A small-molecule ligand and the protein it binds are described below.
Small molecule (SMILES): CC(C)=CCOP(=O)(O)O

Sequence of chain 1.C:
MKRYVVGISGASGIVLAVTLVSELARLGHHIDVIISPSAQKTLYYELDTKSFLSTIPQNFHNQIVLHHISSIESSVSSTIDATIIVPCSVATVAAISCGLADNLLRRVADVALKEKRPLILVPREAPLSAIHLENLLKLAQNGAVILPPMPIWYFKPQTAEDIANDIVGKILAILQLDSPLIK

Sequence of chain 1.L:
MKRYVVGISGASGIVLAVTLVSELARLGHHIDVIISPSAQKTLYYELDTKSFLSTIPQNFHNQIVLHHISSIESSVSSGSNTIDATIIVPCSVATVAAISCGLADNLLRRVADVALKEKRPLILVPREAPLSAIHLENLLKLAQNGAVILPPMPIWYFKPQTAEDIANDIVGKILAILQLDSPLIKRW

Binding-site contacts:
Ligand atom OAC contacts residue SER78 of chain 1.C at 3.8 Å.
Ligand atom CAB contacts residue TRP188 of chain 1.I at 3.8 Å (hydrophobic).
Ligand atom OAC contacts residue GLU118 of chain 1.C at 4.2 Å.
Ligand atom CAF contacts residue ARG110 of chain 1.C at 3.7 Å.
Ligand atom OAH contacts residue TYR157 of chain 1.I at 3.4 Å (h-bond).
Ligand atom CAI contacts residue SER78 of chain 1.C at 3.8 Å.
Ligand atom CAG contacts residue ARG110 of chain 1.C at 3.9 Å.
Ligand atom CAI contacts residue SER77 of chain 1.C at 4.2 Å.
Ligand atom CAA contacts residue SER77 of chain 1.C at 3.6 Å.
Ligand atom CAF contacts residue SER77 of chain 1.C at 3.7 Å.
Ligand atom PAJ contacts residue GLU128 of chain 1.L at 3.9 Å.
Ligand atom OAE contacts residue TYR157 of chain 1.I at 3.0 Å (h-bond).
Ligand atom PAJ contacts residue ARG110 of chain 1.C at 4.2 Å.
Ligand atom CAG contacts residue FMN1 of chain 1.HA at 3.7 Å.
Ligand atom OAH contacts residue SER78 of chain 1.C at 3.0 Å (h-bond).
Ligand atom CAG contacts residue TYR157 of chain 1.I at 3.8 Å (hydrophobic).
Ligand atom CAA contacts residue TRP188 of chain 1.I at 4.0 Å (hydrophobic).
Ligand atom OAC contacts residue LYS117 of chain 1.C at 2.7 Å (salt-bridge).
Ligand atom CAG contacts residue SER78 of chain 1.C at 4.0 Å.
Ligand atom CAF contacts residue SER78 of chain 1.C at 3.9 Å.
Ligand atom CAF contacts residue FMN1 of chain 1.HA at 3.7 Å.
Ligand atom PAJ contacts residue SER78 of chain 1.C at 4.0 Å.
Ligand atom PAJ contacts residue TYR157 of chain 1.I at 3.8 Å.
Ligand atom CAA contacts residue FMN1 of chain 1.HA at 3.5 Å.
Ligand atom OAD contacts residue ARG110 of chain 1.C at 3.2 Å (salt-bridge).
Ligand atom OAE contacts residue GLU128 of chain 1.L at 4.1 Å.
Ligand atom OAH contacts residue ARG110 of chain 1.C at 4.1 Å.
Ligand atom CAA contacts residue GLU73 of chain 1.C at 4.3 Å.
Ligand atom CAB contacts residue FMN1 of chain 1.HA at 3.6 Å.
Ligand atom CAA contacts residue SER74 of chain 1.C at 4.0 Å.
Ligand atom CAB contacts residue TYR157 of chain 1.I at 3.9 Å (hydrophobic).
Ligand atom CAB contacts residue SER78 of chain 1.C at 4.1 Å.
Ligand atom OAE contacts residue ALA129 of chain 1.L at 4.2 Å.
Ligand atom OAD contacts residue GLU128 of chain 1.L at 2.7 Å (salt-bridge).
Ligand atom CAA contacts residue ILE72 of chain 1.C at 3.4 Å (hydrophobic).
Ligand atom OAE contacts residue ARG127 of chain 1.L at 4.0 Å.
Ligand atom OAE contacts residue LYS117 of chain 1.C at 4.3 Å.
Ligand atom CAI contacts residue FMN1 of chain 1.HA at 3.8 Å.
Ligand atom OAD contacts residue LYS117 of chain 1.C at 3.3 Å (salt-bridge).
Ligand atom PAJ contacts residue LYS117 of chain 1.C at 3.5 Å.

Sequence of chain 1.I:
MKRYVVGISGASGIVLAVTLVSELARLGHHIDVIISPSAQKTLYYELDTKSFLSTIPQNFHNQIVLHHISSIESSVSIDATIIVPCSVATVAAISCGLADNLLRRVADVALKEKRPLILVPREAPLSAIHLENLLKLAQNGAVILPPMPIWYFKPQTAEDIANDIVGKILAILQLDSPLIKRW